Sequence of chain 1.E:
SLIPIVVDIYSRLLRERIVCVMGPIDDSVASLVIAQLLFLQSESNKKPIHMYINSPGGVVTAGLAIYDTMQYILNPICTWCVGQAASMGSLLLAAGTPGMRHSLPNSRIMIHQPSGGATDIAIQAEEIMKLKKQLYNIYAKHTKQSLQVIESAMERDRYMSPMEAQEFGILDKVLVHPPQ

Binding-site contacts:
Ligand atom C24 contacts residue TYR62 of chain 1.E at 3.5 Å (hydrophobic).
Ligand atom C04 contacts residue PHE49 of chain 1.D at 3.9 Å (hydrophobic).
Ligand atom C07 contacts residue GLU26 of chain 1.E at 4.0 Å.
Ligand atom C06 contacts residue LEU48 of chain 1.D at 3.7 Å (hydrophobic).
Ligand atom N27 contacts residue GLU26 of chain 1.E at 3.1 Å (salt-bridge).
Ligand atom C21 contacts residue TYR82 of chain 1.D at 4.0 Å (hydrophobic).
Ligand atom N25 contacts residue ILE28 of chain 1.E at 3.9 Å.
Ligand atom C19 contacts residue TYR62 of chain 1.E at 4.0 Å (hydrophobic).
Ligand atom C15 contacts residue TYR62 of chain 1.E at 3.5 Å (hydrophobic).
Ligand atom C01 contacts residue SER52 of chain 1.D at 3.3 Å.
Ligand atom C03 contacts residue SER52 of chain 1.D at 3.8 Å.
Ligand atom C12 contacts residue TYR62 of chain 1.E at 3.1 Å (hydrophobic).
Ligand atom C29 contacts residue HIS60 of chain 1.E at 3.5 Å.
Ligand atom C02 contacts residue SER52 of chain 1.D at 3.8 Å.
Ligand atom C28 contacts residue GLU26 of chain 1.E at 3.5 Å.
Ligand atom C06 contacts residue ILE28 of chain 1.E at 4.0 Å (hydrophobic).
Ligand atom C04 contacts residue GLU26 of chain 1.E at 4.0 Å.
Ligand atom C05 contacts residue LEU48 of chain 1.D at 3.7 Å (hydrophobic).
Ligand atom C18 contacts residue TYR82 of chain 1.D at 3.9 Å (hydrophobic).
Ligand atom C18 contacts residue TRP90 of chain 1.E at 3.8 Å (hydrophobic).
Ligand atom C10 contacts residue TYR62 of chain 1.E at 4.0 Å (hydrophobic).
Ligand atom C20 contacts residue TYR82 of chain 1.D at 3.5 Å (hydrophobic).
Ligand atom C05 contacts residue LEU23 of chain 1.E at 3.8 Å (hydrophobic).
Ligand atom C01 contacts residue GLU26 of chain 1.E at 3.3 Å.
Ligand atom C28 contacts residue HIS60 of chain 1.E at 4.0 Å.
Ligand atom C26 contacts residue ILE28 of chain 1.E at 3.9 Å (hydrophobic).
Ligand atom C13 contacts residue TYR62 of chain 1.E at 3.1 Å (hydrophobic).
Ligand atom C14 contacts residue TYR62 of chain 1.E at 3.2 Å (hydrophobic).
Ligand atom C17 contacts residue TYR62 of chain 1.E at 3.1 Å (hydrophobic).
Ligand atom C14 contacts residue HIS60 of chain 1.E at 3.8 Å.
Ligand atom C18 contacts residue TYR62 of chain 1.E at 3.9 Å (hydrophobic).
Ligand atom C22 contacts residue THR79 of chain 1.D at 3.5 Å.
Ligand atom N16 contacts residue TYR62 of chain 1.E at 2.9 Å (h-bond).
Ligand atom C04 contacts residue LEU23 of chain 1.E at 4.0 Å (hydrophobic).
Ligand atom C21 contacts residue THR79 of chain 1.D at 3.9 Å.
Ligand atom C15 contacts residue TRP90 of chain 1.E at 3.5 Å (hydrophobic).
Ligand atom C02 contacts residue GLU26 of chain 1.E at 3.5 Å.
Ligand atom C03 contacts residue GLU26 of chain 1.E at 3.6 Å.
Ligand atom O11 contacts residue LEU48 of chain 1.D at 3.6 Å.
Ligand atom N25 contacts residue TYR62 of chain 1.E at 3.9 Å.

Sequence of chain 1.D:
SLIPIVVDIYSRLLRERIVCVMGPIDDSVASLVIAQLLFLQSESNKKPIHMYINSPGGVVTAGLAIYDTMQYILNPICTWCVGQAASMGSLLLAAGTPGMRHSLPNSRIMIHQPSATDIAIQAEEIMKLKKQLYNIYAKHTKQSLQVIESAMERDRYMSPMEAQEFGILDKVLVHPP

This small molecule binds to this protein.
Small molecule (SMILES): Cc1ccccc1Cn1c(=O)c2c(n3ccnc13)CCN(Cc1ccccc1)C2